The small molecule below binds the protein below.
Small molecule (SMILES): CCCCCCCCCCC(CCCCCCCCCC)(CO[C@H]1O[C@@H](CO)[C@H](O[C@@H]2O[C@@H](CO)[C@H](O)[C@@H](O)[C@@H]2O)[C@@H](O)[C@@H]1O)CO[C@H]1O[C@@H](CO)[C@H](O[C@@H]2O[C@@H](CO)[C@H](O)[C@@H](O)[C@@H]2O)[C@@H](O)[C@H]1O

Sequence of chain 1.R:
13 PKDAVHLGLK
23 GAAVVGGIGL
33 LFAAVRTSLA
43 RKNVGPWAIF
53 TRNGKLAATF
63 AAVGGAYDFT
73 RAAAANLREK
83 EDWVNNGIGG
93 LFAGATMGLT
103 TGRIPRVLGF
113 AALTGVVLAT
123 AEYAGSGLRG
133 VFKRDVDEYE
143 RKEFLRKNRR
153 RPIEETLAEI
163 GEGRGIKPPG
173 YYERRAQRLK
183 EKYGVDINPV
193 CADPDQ

Sequence of chain 1.OA:
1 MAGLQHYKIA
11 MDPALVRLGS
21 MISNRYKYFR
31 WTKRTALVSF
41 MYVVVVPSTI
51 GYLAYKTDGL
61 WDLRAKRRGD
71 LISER

Sequence of chain 1.E:
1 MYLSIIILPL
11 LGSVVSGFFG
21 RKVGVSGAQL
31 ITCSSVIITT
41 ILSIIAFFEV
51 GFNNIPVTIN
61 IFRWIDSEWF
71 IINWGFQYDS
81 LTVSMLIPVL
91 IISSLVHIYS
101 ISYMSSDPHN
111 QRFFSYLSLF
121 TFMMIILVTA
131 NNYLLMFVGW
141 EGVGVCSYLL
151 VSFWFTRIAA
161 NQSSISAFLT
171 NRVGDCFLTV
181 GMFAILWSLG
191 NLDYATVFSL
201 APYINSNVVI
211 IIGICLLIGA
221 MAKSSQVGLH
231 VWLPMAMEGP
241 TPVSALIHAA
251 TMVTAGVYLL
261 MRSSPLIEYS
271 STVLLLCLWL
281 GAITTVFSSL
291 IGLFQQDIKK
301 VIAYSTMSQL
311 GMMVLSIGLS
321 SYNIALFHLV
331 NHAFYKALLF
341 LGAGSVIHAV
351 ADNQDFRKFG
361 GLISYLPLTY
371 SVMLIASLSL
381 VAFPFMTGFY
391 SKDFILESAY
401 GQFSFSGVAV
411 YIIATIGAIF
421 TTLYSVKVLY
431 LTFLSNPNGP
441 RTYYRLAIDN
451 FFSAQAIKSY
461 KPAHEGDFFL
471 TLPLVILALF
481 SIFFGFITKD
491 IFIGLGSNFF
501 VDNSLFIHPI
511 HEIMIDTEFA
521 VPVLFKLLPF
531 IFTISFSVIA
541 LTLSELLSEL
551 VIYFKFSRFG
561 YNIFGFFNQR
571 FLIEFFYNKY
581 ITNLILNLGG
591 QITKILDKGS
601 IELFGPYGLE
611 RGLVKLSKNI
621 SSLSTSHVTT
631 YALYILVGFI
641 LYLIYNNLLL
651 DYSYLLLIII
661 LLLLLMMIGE

Binding-site contacts:
Ligand atom CBA contacts residue MET452 of chain 1.D at 3.8 Å (hydrophobic).
Ligand atom CBI contacts residue ILE211 of chain 1.E at 3.8 Å (hydrophobic).
Ligand atom OAV contacts residue VAL187 of chain 1.R at 3.5 Å.
Ligand atom O4 contacts residue LEU60 of chain 1.OA at 3.8 Å.
Ligand atom CBP contacts residue TYR185 of chain 1.R at 3.5 Å (hydrophobic).
Ligand atom CBP contacts residue SER73 of chain 1.OA at 3.8 Å.
Ligand atom C2 contacts residue TRP61 of chain 1.OA at 3.8 Å (hydrophobic).
Ligand atom OAQ contacts residue LYS184 of chain 1.R at 3.9 Å.
Ligand atom O2 contacts residue LEU60 of chain 1.OA at 3.9 Å.
Ligand atom C2 contacts residue SER73 of chain 1.OA at 3.3 Å.
Ligand atom CBK contacts residue TRP61 of chain 1.OA at 3.5 Å (hydrophobic).
Ligand atom OAJ contacts residue TYR185 of chain 1.R at 3.5 Å.
Ligand atom CBM contacts residue TYR185 of chain 1.R at 3.8 Å (hydrophobic).
Ligand atom CBL contacts residue ASN207 of chain 1.E at 3.6 Å.
Ligand atom CCL contacts residue ASN207 of chain 1.E at 3.4 Å.
Ligand atom OAI contacts residue TYR185 of chain 1.R at 3.5 Å.
Ligand atom OAU contacts residue LEU60 of chain 1.OA at 3.6 Å.
Ligand atom CBQ contacts residue ILE211 of chain 1.E at 3.8 Å (hydrophobic).
Ligand atom CBJ contacts residue ASN207 of chain 1.E at 3.5 Å.
Ligand atom CBN contacts residue TYR185 of chain 1.R at 3.8 Å (hydrophobic).
Ligand atom CAY contacts residue ILE211 of chain 1.E at 3.7 Å (hydrophobic).
Ligand atom OAL contacts residue TYR185 of chain 1.R at 3.5 Å.
Ligand atom CBD contacts residue ILE211 of chain 1.E at 3.8 Å (hydrophobic).
Ligand atom CCJ contacts residue ASN207 of chain 1.E at 3.3 Å.
Ligand atom CCN contacts residue LYS184 of chain 1.R at 3.5 Å.
Ligand atom OCB contacts residue LEU71 of chain 1.OA at 3.7 Å.
Ligand atom OAS contacts residue LYS184 of chain 1.R at 3.5 Å (salt-bridge).
Ligand atom CCD contacts residue TYR185 of chain 1.R at 3.7 Å (hydrophobic).
Ligand atom CBE contacts residue TRP61 of chain 1.OA at 3.7 Å (hydrophobic).
Ligand atom CAA contacts residue ALA184 of chain 1.E at 3.7 Å (hydrophobic).
Ligand atom O2 contacts residue TRP61 of chain 1.OA at 3.0 Å (h-bond).
Ligand atom CBH contacts residue ILE210 of chain 1.E at 3.8 Å (hydrophobic).
Ligand atom CAY contacts residue MET452 of chain 1.D at 3.6 Å (hydrophobic).
Ligand atom CAW contacts residue LEU444 of chain 1.D at 3.8 Å (hydrophobic).
Ligand atom CAA contacts residue LEU444 of chain 1.D at 3.7 Å (hydrophobic).
Ligand atom O2 contacts residue SER73 of chain 1.OA at 2.9 Å (h-bond).
Ligand atom CBS contacts residue TRP61 of chain 1.OA at 3.7 Å (hydrophobic).
Ligand atom OBV contacts residue ASN207 of chain 1.E at 3.4 Å (h-bond).
Ligand atom C1 contacts residue TRP61 of chain 1.OA at 3.7 Å (hydrophobic).
Ligand atom CBC contacts residue LEU63 of chain 1.OA at 3.8 Å (hydrophobic).

Sequence of chain 1.D:
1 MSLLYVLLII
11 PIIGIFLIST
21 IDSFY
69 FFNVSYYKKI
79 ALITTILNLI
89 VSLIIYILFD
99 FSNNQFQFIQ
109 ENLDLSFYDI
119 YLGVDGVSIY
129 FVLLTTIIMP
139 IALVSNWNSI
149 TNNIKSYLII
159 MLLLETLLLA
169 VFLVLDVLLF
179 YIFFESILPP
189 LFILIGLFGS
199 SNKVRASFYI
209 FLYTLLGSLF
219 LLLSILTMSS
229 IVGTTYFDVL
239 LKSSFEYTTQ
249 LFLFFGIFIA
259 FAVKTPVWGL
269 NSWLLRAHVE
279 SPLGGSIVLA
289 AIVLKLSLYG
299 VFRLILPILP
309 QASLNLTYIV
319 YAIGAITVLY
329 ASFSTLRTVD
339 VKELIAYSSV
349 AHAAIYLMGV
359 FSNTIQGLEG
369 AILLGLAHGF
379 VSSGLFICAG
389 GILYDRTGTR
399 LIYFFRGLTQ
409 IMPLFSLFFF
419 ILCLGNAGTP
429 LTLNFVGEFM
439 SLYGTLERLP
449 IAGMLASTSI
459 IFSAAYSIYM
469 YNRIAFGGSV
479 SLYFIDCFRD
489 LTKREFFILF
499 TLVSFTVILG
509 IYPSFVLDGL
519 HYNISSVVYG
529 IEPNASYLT